Sequence of chain 1.A:
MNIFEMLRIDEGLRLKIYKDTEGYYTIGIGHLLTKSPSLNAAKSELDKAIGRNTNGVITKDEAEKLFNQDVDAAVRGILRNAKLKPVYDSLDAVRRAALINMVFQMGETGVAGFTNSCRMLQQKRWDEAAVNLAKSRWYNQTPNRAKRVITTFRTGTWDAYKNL

This protein binds this small molecule.
Small molecule (SMILES): CC1(C)C=C(CSS(C)(=O)=O)C(C)(C)N1[O]

Binding-site contacts:
Ligand atom S1 contacts residue LEU121 of chain 1.A at 3.9 Å.
Ligand atom C1 contacts residue GLY113 of chain 1.A at 4.3 Å.
Ligand atom C7 contacts residue VAL103 of chain 1.A at 4.0 Å (hydrophobic).
Ligand atom S1 contacts residue PHE114 of chain 1.A at 4.5 Å.
Ligand atom O1 contacts residue VAL111 of chain 1.A at 3.4 Å.
Ligand atom N1 contacts residue LEU84 of chain 1.A at 4.1 Å.
Ligand atom C3 contacts residue LEU84 of chain 1.A at 4.1 Å (hydrophobic).
Ligand atom N1 contacts residue VAL111 of chain 1.A at 3.9 Å.
Ligand atom C1 contacts residue LEU84 of chain 1.A at 4.0 Å (hydrophobic).
Ligand atom C2 contacts residue CYS118 of chain 1.A at 3.5 Å (hydrophobic).
Ligand atom C9 contacts residue PHE114 of chain 1.A at 3.8 Å (hydrophobic).
Ligand atom S1 contacts residue LEU84 of chain 1.A at 4.5 Å.
Ligand atom C7 contacts residue MET102 of chain 1.A at 4.2 Å (hydrophobic).
Ligand atom O1 contacts residue GLU108 of chain 1.A at 4.4 Å.
Ligand atom C6 contacts residue PHE114 of chain 1.A at 3.7 Å (hydrophobic).
Ligand atom C3 contacts residue PHE114 of chain 1.A at 3.5 Å (hydrophobic).
Ligand atom C4 contacts residue PHE114 of chain 1.A at 3.6 Å (hydrophobic).
Ligand atom O1 contacts residue GLY107 of chain 1.A at 3.5 Å (h-bond).
Ligand atom S1 contacts residue LEU99 of chain 1.A at 3.8 Å.
Ligand atom C2 contacts residue PHE114 of chain 1.A at 3.6 Å (hydrophobic).
Ligand atom C8 contacts residue LEU84 of chain 1.A at 3.4 Å (hydrophobic).
Ligand atom C1 contacts residue VAL111 of chain 1.A at 4.2 Å (hydrophobic).
Ligand atom C3 contacts residue CYS118 of chain 1.A at 3.6 Å (hydrophobic).
Ligand atom C9 contacts residue VAL111 of chain 1.A at 3.3 Å (hydrophobic).
Ligand atom C7 contacts residue LEU99 of chain 1.A at 3.5 Å (hydrophobic).
Ligand atom C2 contacts residue GLY113 of chain 1.A at 4.4 Å.
Ligand atom C5 contacts residue LEU84 of chain 1.A at 4.3 Å (hydrophobic).
Ligand atom S1 contacts residue CYS118 of chain 1.A at 2.0 Å (h-bond).
Ligand atom C7 contacts residue LEU84 of chain 1.A at 3.7 Å (hydrophobic).
Ligand atom C4 contacts residue CYS118 of chain 1.A at 3.1 Å (hydrophobic).
Ligand atom C6 contacts residue MET102 of chain 1.A at 3.4 Å (hydrophobic).
Ligand atom C2 contacts residue LEU84 of chain 1.A at 3.9 Å (hydrophobic).
Ligand atom C5 contacts residue PHE114 of chain 1.A at 4.3 Å (hydrophobic).
Ligand atom C1 contacts residue PHE114 of chain 1.A at 4.2 Å (hydrophobic).
Ligand atom C6 contacts residue MET106 of chain 1.A at 3.8 Å (hydrophobic).
Ligand atom C9 contacts residue GLY113 of chain 1.A at 3.1 Å.
Ligand atom C6 contacts residue VAL111 of chain 1.A at 4.2 Å (hydrophobic).